Sequence of chain 1.Q:
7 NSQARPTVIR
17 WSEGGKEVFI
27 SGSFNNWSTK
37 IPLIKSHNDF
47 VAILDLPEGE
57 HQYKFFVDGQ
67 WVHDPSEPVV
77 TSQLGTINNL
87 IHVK

This protein binds this small molecule.
Small molecule (SMILES): OC[C@H]1O[C@H](OC[C@H]2O[C@@H]3O[C@H]4[C@H](O)[C@@H](O)[C@@H](O[C@H]5[C@H](O)[C@@H](O)[C@@H](O[C@H]6[C@H](O)[C@@H](O)[C@@H](O[C@H]7[C@H](O)[C@@H](O)[C@@H](O[C@H]8[C@H](O)[C@@H](O)[C@@H](O[C@H]9[C@H](O)[C@@H](O)[C@@H](O[C@H]2[C@H](O)[C@H]3O)O[C@@H]9CO)O[C@@H]8CO)O[C@@H]7CO)O[C@@H]6CO)O[C@@H]5CO)O[C@@H]4CO)[C@H](O)[C@@H](O)[C@@H]1O

Binding-site contacts:
Ligand atom O2 contacts residue TRP33 of chain 1.Q at 3.8 Å.
Ligand atom O6 contacts residue SER27 of chain 1.Q at 4.0 Å.
Ligand atom O6 contacts residue THR35 of chain 1.Q at 3.9 Å.
Ligand atom O5 contacts residue TRP67 of chain 1.Q at 3.7 Å.
Ligand atom O2 contacts residue SER78 of chain 1.Q at 3.7 Å.
Ligand atom O2 contacts residue GLN79 of chain 1.Q at 3.6 Å.
Ligand atom C1 contacts residue TRP33 of chain 1.Q at 3.6 Å (hydrophobic).
Ligand atom C6 contacts residue TRP67 of chain 1.Q at 3.6 Å (hydrophobic).
Ligand atom O6 contacts residue TRP33 of chain 1.Q at 2.8 Å (h-bond).
Ligand atom O3 contacts residue SER78 of chain 1.Q at 3.1 Å.
Ligand atom C3 contacts residue LEU80 of chain 1.Q at 3.9 Å (hydrophobic).
Ligand atom O2 contacts residue THR82 of chain 1.Q at 2.7 Å (h-bond).
Ligand atom C4 contacts residue TRP33 of chain 1.Q at 3.8 Å (hydrophobic).
Ligand atom O3 contacts residue ASN84 of chain 1.Q at 3.0 Å (h-bond).
Ligand atom O3 contacts residue TRP33 of chain 1.Q at 3.8 Å.
Ligand atom O4 contacts residue LYS36 of chain 1.Q at 3.5 Å (salt-bridge).
Ligand atom C5 contacts residue TRP67 of chain 1.Q at 3.8 Å (hydrophobic).
Ligand atom O4 contacts residue THR82 of chain 1.Q at 3.9 Å.
Ligand atom O3 contacts residue GLN79 of chain 1.Q at 3.7 Å.
Ligand atom O4 contacts residue LEU80 of chain 1.Q at 3.6 Å.
Ligand atom C3 contacts residue THR82 of chain 1.Q at 3.3 Å.
Ligand atom C3 contacts residue ASN84 of chain 1.Q at 4.0 Å.
Ligand atom C6 contacts residue TRP33 of chain 1.Q at 3.4 Å (hydrophobic).
Ligand atom O4 contacts residue TRP67 of chain 1.Q at 3.5 Å.
Ligand atom O3 contacts residue TRP67 of chain 1.Q at 3.8 Å.
Ligand atom O2 contacts residue ASN84 of chain 1.Q at 2.6 Å (h-bond).
Ligand atom O6 contacts residue SER34 of chain 1.Q at 3.9 Å.
Ligand atom C5 contacts residue TRP33 of chain 1.Q at 3.9 Å (hydrophobic).
Ligand atom C5 contacts residue LEU80 of chain 1.Q at 4.0 Å (hydrophobic).
Ligand atom C2 contacts residue ASN84 of chain 1.Q at 3.2 Å.
Ligand atom C2 contacts residue THR82 of chain 1.Q at 3.5 Å.
Ligand atom O2 contacts residue LYS60 of chain 1.Q at 3.7 Å.
Ligand atom C2 contacts residue TRP67 of chain 1.Q at 3.8 Å (hydrophobic).
Ligand atom O5 contacts residue TRP33 of chain 1.Q at 3.2 Å (h-bond).
Ligand atom O3 contacts residue THR82 of chain 1.Q at 3.3 Å (h-bond).
Ligand atom C6 contacts residue SER27 of chain 1.Q at 3.6 Å.
Ligand atom O2 contacts residue LEU80 of chain 1.Q at 3.6 Å (h-bond).
Ligand atom C4 contacts residue TRP67 of chain 1.Q at 3.9 Å (hydrophobic).
Ligand atom C2 contacts residue TRP33 of chain 1.Q at 3.6 Å (hydrophobic).
Ligand atom O3 contacts residue LYS60 of chain 1.Q at 2.9 Å (salt-bridge).